Binding-site contacts:
Ligand atom C8 contacts residue SER416 of chain 1.B at 4.0 Å.
Ligand atom C7 contacts residue LEU411 of chain 1.B at 3.7 Å (hydrophobic).
Ligand atom C7 contacts residue MET413 of chain 1.B at 4.0 Å (hydrophobic).
Ligand atom O7 contacts residue LEU411 of chain 1.B at 3.3 Å (h-bond).
Ligand atom O7 contacts residue ASN412 of chain 1.B at 3.1 Å (h-bond).
Ligand atom C3 contacts residue ASN412 of chain 1.B at 3.8 Å.
Ligand atom O5 contacts residue ASN412 of chain 1.B at 2.5 Å (h-bond).
Ligand atom O3 contacts residue GLN417 of chain 1.B at 4.2 Å.
Ligand atom C8 contacts residue MET413 of chain 1.B at 3.4 Å (hydrophobic).
Ligand atom N2 contacts residue MET413 of chain 1.B at 3.9 Å.
Ligand atom C7 contacts residue ASN412 of chain 1.B at 3.0 Å.
Ligand atom N2 contacts residue ASN412 of chain 1.B at 2.9 Å (h-bond).
Ligand atom C2 contacts residue ASN412 of chain 1.B at 2.6 Å.
Ligand atom C1 contacts residue ASN412 of chain 1.B at 1.4 Å.
Ligand atom C4 contacts residue ASN412 of chain 1.B at 4.2 Å.
Ligand atom C8 contacts residue ASN412 of chain 1.B at 3.8 Å.
Ligand atom C5 contacts residue ASN412 of chain 1.B at 3.6 Å.
Ligand atom C8 contacts residue LEU411 of chain 1.B at 3.4 Å (hydrophobic).

Sequence of chain 1.B:
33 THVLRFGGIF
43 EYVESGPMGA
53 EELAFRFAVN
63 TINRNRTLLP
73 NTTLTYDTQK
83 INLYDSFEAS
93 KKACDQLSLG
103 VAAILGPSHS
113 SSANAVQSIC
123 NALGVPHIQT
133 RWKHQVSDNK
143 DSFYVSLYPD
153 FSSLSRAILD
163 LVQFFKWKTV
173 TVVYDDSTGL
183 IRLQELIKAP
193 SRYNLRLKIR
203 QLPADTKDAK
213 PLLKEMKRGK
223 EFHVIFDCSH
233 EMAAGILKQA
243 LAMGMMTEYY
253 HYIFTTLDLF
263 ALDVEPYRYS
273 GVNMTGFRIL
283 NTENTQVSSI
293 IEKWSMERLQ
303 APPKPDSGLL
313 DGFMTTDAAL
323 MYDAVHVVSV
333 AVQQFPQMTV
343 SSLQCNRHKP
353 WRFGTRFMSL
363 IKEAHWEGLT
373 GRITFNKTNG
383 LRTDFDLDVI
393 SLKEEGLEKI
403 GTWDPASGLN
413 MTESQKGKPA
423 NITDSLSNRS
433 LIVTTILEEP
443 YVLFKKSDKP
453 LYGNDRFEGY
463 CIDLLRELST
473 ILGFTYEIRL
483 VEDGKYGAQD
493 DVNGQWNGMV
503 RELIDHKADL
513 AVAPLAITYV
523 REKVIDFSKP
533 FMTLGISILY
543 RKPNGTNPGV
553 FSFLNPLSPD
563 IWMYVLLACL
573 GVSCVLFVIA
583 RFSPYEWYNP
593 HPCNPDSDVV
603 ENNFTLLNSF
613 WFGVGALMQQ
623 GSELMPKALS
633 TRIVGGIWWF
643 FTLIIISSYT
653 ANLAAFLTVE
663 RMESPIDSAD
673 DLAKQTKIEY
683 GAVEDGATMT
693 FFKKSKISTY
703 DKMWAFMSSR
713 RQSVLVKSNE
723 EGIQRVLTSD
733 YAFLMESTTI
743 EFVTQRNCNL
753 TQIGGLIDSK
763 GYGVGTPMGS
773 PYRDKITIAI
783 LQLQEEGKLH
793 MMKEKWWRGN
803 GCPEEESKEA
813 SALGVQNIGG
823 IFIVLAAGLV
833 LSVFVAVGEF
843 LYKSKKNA

The small molecule below binds the protein below.
Small molecule (SMILES): CC(=O)N[C@@H]1[C@@H](O)[C@H](O)[C@@H](CO)O[C@H]1O